Sequence of chain 1.C:
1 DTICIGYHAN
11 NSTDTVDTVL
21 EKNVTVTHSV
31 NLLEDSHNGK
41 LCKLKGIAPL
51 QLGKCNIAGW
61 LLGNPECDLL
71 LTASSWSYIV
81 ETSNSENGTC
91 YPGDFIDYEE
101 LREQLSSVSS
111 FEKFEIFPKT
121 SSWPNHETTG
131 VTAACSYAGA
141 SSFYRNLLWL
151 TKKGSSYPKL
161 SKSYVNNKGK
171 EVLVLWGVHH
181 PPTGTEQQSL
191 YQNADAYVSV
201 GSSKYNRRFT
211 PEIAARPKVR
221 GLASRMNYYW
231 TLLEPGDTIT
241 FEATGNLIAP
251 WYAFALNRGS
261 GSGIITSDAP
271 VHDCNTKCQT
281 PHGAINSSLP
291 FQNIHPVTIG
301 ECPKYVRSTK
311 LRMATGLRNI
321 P

Binding-site contacts:
Ligand atom C2 contacts residue SER288 of chain 1.C at 4.0 Å.
Ligand atom C5 contacts residue ASN286 of chain 1.C at 3.1 Å.
Ligand atom O3 contacts residue ASN286 of chain 1.C at 4.3 Å.
Ligand atom N2 contacts residue ASN286 of chain 1.C at 3.6 Å (h-bond).
Ligand atom O7 contacts residue LEU289 of chain 1.C at 4.3 Å.
Ligand atom N2 contacts residue GLU34 of chain 1.C at 4.3 Å.
Ligand atom C8 contacts residue ASN31 of chain 1.C at 4.0 Å.
Ligand atom C1 contacts residue SER288 of chain 1.C at 4.2 Å.
Ligand atom C7 contacts residue LEU289 of chain 1.C at 3.9 Å (hydrophobic).
Ligand atom C6 contacts residue ASN286 of chain 1.C at 3.3 Å.
Ligand atom C8 contacts residue LEU289 of chain 1.C at 3.6 Å (hydrophobic).
Ligand atom C1 contacts residue ASN286 of chain 1.C at 1.4 Å.
Ligand atom C4 contacts residue ASN286 of chain 1.C at 3.2 Å.
Ligand atom N2 contacts residue LEU289 of chain 1.C at 4.2 Å.
Ligand atom C3 contacts residue ASN286 of chain 1.C at 3.4 Å.
Ligand atom C1 contacts residue GLU34 of chain 1.C at 4.0 Å.
Ligand atom O5 contacts residue ASN286 of chain 1.C at 2.5 Å (h-bond).
Ligand atom C2 contacts residue ASN286 of chain 1.C at 2.4 Å.

This small molecule binds to this protein.
Small molecule (SMILES): CC(=O)N[C@@H]1[C@@H](O)[C@H](O)[C@@H](CO)O[C@H]1O